A small-molecule ligand and the protein it binds are described below.
Small molecule (SMILES): CC(=O)N[C@@H]1[C@@H](O)[C@H](O)[C@@H](CO)O[C@H]1O

Sequence of chain 1.A:
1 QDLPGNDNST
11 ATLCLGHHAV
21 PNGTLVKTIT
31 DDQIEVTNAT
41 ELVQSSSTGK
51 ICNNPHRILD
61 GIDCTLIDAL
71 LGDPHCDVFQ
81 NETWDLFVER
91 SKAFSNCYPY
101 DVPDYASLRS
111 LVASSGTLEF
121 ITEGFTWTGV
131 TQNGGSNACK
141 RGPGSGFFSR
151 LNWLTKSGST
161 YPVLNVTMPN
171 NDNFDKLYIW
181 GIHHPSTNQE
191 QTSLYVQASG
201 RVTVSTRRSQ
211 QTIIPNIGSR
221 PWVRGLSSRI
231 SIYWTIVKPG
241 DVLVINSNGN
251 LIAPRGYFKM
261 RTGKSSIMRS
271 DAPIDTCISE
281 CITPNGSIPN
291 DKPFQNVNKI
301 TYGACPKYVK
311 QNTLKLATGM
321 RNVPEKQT

Sequence of chain 1.B:
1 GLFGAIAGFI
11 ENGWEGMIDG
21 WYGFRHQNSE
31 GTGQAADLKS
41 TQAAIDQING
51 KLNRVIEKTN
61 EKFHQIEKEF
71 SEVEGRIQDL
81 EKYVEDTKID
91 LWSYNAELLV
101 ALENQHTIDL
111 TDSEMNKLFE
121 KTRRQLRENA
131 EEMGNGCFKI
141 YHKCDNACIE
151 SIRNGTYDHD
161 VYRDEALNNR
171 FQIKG

Binding-site contacts:
Ligand atom C2 contacts residue ASN38 of chain 1.A at 2.4 Å.
Ligand atom C7 contacts residue ASN38 of chain 1.A at 3.6 Å.
Ligand atom O5 contacts residue THR318 of chain 1.A at 2.9 Å (h-bond).
Ligand atom C3 contacts residue ASN38 of chain 1.A at 3.7 Å.
Ligand atom C5 contacts residue ASN38 of chain 1.A at 3.6 Å.
Ligand atom O6 contacts residue THR318 of chain 1.A at 3.6 Å.
Ligand atom C1 contacts residue ALA39 of chain 1.A at 4.1 Å (hydrophobic).
Ligand atom C1 contacts residue THR318 of chain 1.A at 3.5 Å.
Ligand atom O6 contacts residue LEU52 of chain 1.B at 3.4 Å.
Ligand atom C6 contacts residue THR40 of chain 1.A at 4.3 Å.
Ligand atom C6 contacts residue THR318 of chain 1.A at 3.9 Å.
Ligand atom O6 contacts residue ASN49 of chain 1.B at 4.4 Å.
Ligand atom C4 contacts residue ASN38 of chain 1.A at 4.2 Å.
Ligand atom C5 contacts residue THR318 of chain 1.A at 4.1 Å.
Ligand atom O7 contacts residue ASN38 of chain 1.A at 3.9 Å.
Ligand atom O5 contacts residue ASN38 of chain 1.A at 2.3 Å (h-bond).
Ligand atom C1 contacts residue ASN38 of chain 1.A at 1.4 Å.
Ligand atom O5 contacts residue ALA39 of chain 1.A at 4.2 Å.
Ligand atom C6 contacts residue LEU52 of chain 1.B at 3.6 Å (hydrophobic).
Ligand atom N2 contacts residue ASN38 of chain 1.A at 2.8 Å (h-bond).